Binding-site contacts:
Ligand atom O7 contacts residue ASN522 of chain 1.B at 3.3 Å (h-bond).
Ligand atom C1 contacts residue ASN522 of chain 1.B at 3.8 Å.
Ligand atom C2 contacts residue ASN522 of chain 1.B at 4.5 Å.
Ligand atom C7 contacts residue ASN522 of chain 1.B at 4.3 Å.
Ligand atom C6 contacts residue ASN522 of chain 1.B at 3.9 Å.

Sequence of chain 1.B:
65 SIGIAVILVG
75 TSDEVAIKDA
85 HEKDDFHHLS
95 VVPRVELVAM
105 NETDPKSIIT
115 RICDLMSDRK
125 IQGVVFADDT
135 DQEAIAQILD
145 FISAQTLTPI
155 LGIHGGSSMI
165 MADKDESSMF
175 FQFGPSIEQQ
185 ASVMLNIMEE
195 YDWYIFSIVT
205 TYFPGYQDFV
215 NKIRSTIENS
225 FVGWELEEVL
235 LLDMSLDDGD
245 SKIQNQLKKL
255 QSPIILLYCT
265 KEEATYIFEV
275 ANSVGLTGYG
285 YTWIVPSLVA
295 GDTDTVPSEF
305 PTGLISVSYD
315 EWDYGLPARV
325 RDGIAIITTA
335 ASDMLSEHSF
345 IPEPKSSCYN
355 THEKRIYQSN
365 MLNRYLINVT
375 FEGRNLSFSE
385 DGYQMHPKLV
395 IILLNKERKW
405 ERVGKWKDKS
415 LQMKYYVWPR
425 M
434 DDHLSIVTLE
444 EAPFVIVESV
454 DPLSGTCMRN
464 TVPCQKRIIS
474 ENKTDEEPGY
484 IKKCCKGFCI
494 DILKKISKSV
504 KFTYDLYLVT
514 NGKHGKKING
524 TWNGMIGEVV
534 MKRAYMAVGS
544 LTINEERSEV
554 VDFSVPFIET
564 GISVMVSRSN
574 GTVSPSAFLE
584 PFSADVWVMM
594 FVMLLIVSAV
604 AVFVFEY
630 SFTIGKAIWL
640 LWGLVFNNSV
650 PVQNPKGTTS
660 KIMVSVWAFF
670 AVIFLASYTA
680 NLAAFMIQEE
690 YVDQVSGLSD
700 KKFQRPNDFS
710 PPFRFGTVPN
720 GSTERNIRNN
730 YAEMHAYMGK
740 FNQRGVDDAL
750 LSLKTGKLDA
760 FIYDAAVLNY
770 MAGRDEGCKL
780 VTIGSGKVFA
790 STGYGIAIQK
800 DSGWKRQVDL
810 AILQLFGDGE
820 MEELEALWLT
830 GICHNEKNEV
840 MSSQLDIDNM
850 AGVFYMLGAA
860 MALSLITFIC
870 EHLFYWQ

A protein and the small-molecule ligand that binds it are described below.
Small molecule (SMILES): CC(=O)N[C@@H]1[C@@H](O)[C@H](O)[C@@H](CO)O[C@H]1O